Sequence of chain 2.A:
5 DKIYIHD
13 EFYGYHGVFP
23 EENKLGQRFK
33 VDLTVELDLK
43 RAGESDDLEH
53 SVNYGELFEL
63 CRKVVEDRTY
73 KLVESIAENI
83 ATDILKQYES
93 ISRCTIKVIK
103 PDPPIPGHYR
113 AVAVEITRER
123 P

Sequence of chain 3.A:
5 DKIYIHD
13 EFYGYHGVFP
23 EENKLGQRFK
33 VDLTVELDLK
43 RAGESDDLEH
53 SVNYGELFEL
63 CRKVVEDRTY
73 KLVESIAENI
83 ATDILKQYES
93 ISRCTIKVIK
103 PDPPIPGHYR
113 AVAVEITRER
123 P

The small molecule below binds the protein below.
Small molecule (SMILES): Nc1nc2ncc([C@H](O)[C@H](O)CO)nc2c(=O)[nH]1

Binding-site contacts:
Ligand atom O11 contacts residue GLU76 of chain 3.A at 3.6 Å (salt-bridge).
Ligand atom O24 contacts residue PHE21 of chain 3.A at 3.1 Å.
Ligand atom N9 contacts residue VAL20 of chain 3.A at 3.7 Å.
Ligand atom C5 contacts residue TYR56 of chain 2.A at 3.4 Å (hydrophobic).
Ligand atom C16 contacts residue GLU24 of chain 3.A at 3.5 Å.
Ligand atom C3 contacts residue VAL54 of chain 2.A at 3.7 Å (hydrophobic).
Ligand atom C8 contacts residue TYR56 of chain 2.A at 3.7 Å (hydrophobic).
Ligand atom N13 contacts residue GLU76 of chain 3.A at 2.7 Å (salt-bridge).
Ligand atom O21 contacts residue LYS102 of chain 3.A at 3.1 Å (salt-bridge).
Ligand atom C10 contacts residue TYR56 of chain 2.A at 3.2 Å (hydrophobic).
Ligand atom C7 contacts residue TYR56 of chain 2.A at 3.7 Å (hydrophobic).
Ligand atom O22 contacts residue TYR56 of chain 2.A at 2.9 Å (h-bond).
Ligand atom C26 contacts residue LYS102 of chain 3.A at 3.5 Å.
Ligand atom O22 contacts residue LYS102 of chain 3.A at 2.5 Å (salt-bridge).
Ligand atom N2 contacts residue GLU76 of chain 3.A at 2.8 Å (salt-bridge).
Ligand atom N4 contacts residue LEU50 of chain 2.A at 3.4 Å.
Ligand atom N4 contacts residue TYR56 of chain 2.A at 3.3 Å (h-bond).
Ligand atom O22 contacts residue GLU24 of chain 3.A at 3.6 Å.
Ligand atom C3 contacts residue GLU76 of chain 3.A at 3.5 Å.
Ligand atom N6 contacts residue ASN55 of chain 2.A at 3.0 Å (h-bond).
Ligand atom N9 contacts residue TYR56 of chain 2.A at 3.1 Å (h-bond).
Ligand atom C3 contacts residue TYR56 of chain 2.A at 3.5 Å (hydrophobic).
Ligand atom C1 contacts residue GLU76 of chain 3.A at 3.6 Å.
Ligand atom O11 contacts residue VAL75 of chain 3.A at 3.0 Å (h-bond).
Ligand atom C7 contacts residue ASN55 of chain 2.A at 3.6 Å.
Ligand atom C26 contacts residue GLU24 of chain 3.A at 3.6 Å.
Ligand atom O21 contacts residue VAL20 of chain 3.A at 3.0 Å (h-bond).
Ligand atom C3 contacts residue LEU50 of chain 2.A at 3.6 Å (hydrophobic).
Ligand atom N6 contacts residue TYR56 of chain 2.A at 3.6 Å.
Ligand atom O21 contacts residue GLU24 of chain 3.A at 2.6 Å (salt-bridge).
Ligand atom O11 contacts residue TYR56 of chain 2.A at 3.5 Å (h-bond).
Ligand atom N13 contacts residue VAL54 of chain 2.A at 2.9 Å (h-bond).
Ligand atom O11 contacts residue LEU74 of chain 3.A at 3.3 Å.
Ligand atom C1 contacts residue TYR56 of chain 2.A at 3.4 Å (hydrophobic).
Ligand atom O22 contacts residue PRO106 of chain 3.A at 3.8 Å.
Ligand atom N13 contacts residue SER53 of chain 2.A at 3.4 Å (h-bond).
Ligand atom C26 contacts residue PRO106 of chain 3.A at 3.7 Å (hydrophobic).
Ligand atom N2 contacts residue TYR56 of chain 2.A at 3.4 Å.
Ligand atom N4 contacts residue ASN55 of chain 2.A at 3.6 Å.
Ligand atom N4 contacts residue VAL54 of chain 2.A at 3.6 Å (h-bond).